Sequence of chain 1.C:
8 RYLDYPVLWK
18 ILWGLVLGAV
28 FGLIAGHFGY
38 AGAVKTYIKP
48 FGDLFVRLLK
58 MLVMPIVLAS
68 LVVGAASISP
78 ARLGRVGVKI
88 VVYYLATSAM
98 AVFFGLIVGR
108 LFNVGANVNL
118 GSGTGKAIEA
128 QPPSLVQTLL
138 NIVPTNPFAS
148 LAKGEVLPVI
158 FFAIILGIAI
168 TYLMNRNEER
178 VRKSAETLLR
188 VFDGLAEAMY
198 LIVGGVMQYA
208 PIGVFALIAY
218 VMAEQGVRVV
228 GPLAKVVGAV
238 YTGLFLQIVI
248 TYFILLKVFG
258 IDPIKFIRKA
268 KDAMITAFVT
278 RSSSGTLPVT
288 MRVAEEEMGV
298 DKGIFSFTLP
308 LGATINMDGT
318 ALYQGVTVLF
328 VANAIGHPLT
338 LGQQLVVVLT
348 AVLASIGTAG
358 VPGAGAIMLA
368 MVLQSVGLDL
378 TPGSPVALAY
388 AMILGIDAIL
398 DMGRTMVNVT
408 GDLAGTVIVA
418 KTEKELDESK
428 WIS

A protein and the small-molecule ligand that binds it are described below.
Small molecule (SMILES): CCCCCCCCCCO[C@@H]1O[C@H](CO)[C@@H](O[C@H]2O[C@H](CO)[C@@H](O)[C@H](O)[C@H]2O)[C@H](O)[C@H]1O

Sequence of chain 1.B:
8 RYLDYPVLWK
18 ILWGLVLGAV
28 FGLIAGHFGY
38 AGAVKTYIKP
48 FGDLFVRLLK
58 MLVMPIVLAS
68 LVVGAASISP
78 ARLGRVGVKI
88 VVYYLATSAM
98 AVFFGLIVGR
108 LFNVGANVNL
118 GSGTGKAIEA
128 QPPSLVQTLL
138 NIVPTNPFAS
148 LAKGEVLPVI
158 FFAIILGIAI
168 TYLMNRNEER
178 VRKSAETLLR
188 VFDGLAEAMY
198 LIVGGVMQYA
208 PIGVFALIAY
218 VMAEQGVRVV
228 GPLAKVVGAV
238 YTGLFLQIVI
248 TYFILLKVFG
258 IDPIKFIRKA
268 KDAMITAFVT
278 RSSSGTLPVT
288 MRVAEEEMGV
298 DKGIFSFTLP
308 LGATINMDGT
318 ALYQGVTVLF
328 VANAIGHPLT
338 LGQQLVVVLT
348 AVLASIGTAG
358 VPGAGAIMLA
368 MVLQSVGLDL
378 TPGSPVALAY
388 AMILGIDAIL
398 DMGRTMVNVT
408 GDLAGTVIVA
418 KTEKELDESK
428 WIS

Binding-site contacts:
Ligand atom C3 contacts residue ARG289 of chain 1.C at 4.2 Å.
Ligand atom C1 contacts residue GLN205 of chain 1.C at 4.0 Å.
Ligand atom O2 contacts residue ARG173 of chain 1.B at 3.9 Å.
Ligand atom C8 contacts residue GLU293 of chain 1.C at 3.5 Å.
Ligand atom C57 contacts residue LEU198 of chain 1.C at 3.2 Å (hydrophobic).
Ligand atom C9 contacts residue ARG173 of chain 1.B at 4.2 Å.
Ligand atom C40 contacts residue TYR9 of chain 1.C at 3.7 Å (hydrophobic).
Ligand atom C11 contacts residue ARG289 of chain 1.C at 4.2 Å.
Ligand atom O6 contacts residue LEU198 of chain 1.C at 3.6 Å.
Ligand atom C8 contacts residue ARG289 of chain 1.C at 4.0 Å.
Ligand atom C1 contacts residue GLY201 of chain 1.C at 3.8 Å.
Ligand atom O49 contacts residue GLN205 of chain 1.C at 3.7 Å.
Ligand atom C18 contacts residue GLN205 of chain 1.C at 3.8 Å.
Ligand atom C34 contacts residue GLN205 of chain 1.C at 3.9 Å.
Ligand atom C19 contacts residue GLY202 of chain 1.C at 3.8 Å.
Ligand atom C43 contacts residue TYR9 of chain 1.C at 3.5 Å (hydrophobic).
Ligand atom O5 contacts residue GLY201 of chain 1.C at 3.9 Å.
Ligand atom O1 contacts residue ARG289 of chain 1.C at 2.9 Å (salt-bridge).
Ligand atom O61 contacts residue LEU198 of chain 1.C at 3.6 Å.
Ligand atom C10 contacts residue ARG289 of chain 1.C at 3.0 Å.
Ligand atom C6 contacts residue GLY201 of chain 1.C at 4.1 Å.
Ligand atom C11 contacts residue LEU198 of chain 1.C at 3.9 Å (hydrophobic).
Ligand atom C9 contacts residue LEU198 of chain 1.C at 3.7 Å (hydrophobic).
Ligand atom O16 contacts residue GLY201 of chain 1.C at 4.0 Å.
Ligand atom C11 contacts residue GLU293 of chain 1.C at 3.3 Å.
Ligand atom O55 contacts residue ARG289 of chain 1.C at 3.9 Å.
Ligand atom C9 contacts residue GLU293 of chain 1.C at 4.1 Å.
Ligand atom C5 contacts residue ARG289 of chain 1.C at 3.7 Å.
Ligand atom O16 contacts residue GLN205 of chain 1.C at 3.1 Å (h-bond).
Ligand atom C9 contacts residue ARG289 of chain 1.C at 3.9 Å.
Ligand atom C57 contacts residue GLY202 of chain 1.C at 3.9 Å.
Ligand atom O7 contacts residue ARG289 of chain 1.C at 4.1 Å.
Ligand atom O5 contacts residue GLY202 of chain 1.C at 3.8 Å.
Ligand atom C25 contacts residue GLN205 of chain 1.C at 4.0 Å.
Ligand atom C6 contacts residue GLN205 of chain 1.C at 4.1 Å.
Ligand atom C3 contacts residue GLY201 of chain 1.C at 4.2 Å.
Ligand atom O1 contacts residue LEU198 of chain 1.C at 3.6 Å.
Ligand atom O6 contacts residue ARG173 of chain 1.B at 3.1 Å (salt-bridge).
Ligand atom O2 contacts residue GLU293 of chain 1.C at 4.0 Å.
Ligand atom C25 contacts residue GLY202 of chain 1.C at 3.3 Å.